This small molecule binds to this protein.
Small molecule (SMILES): N[C@H](CC(=O)O)C(=O)O

Binding-site contacts:
Ligand atom CB contacts residue TYR140 of chain 4.B at 3.3 Å (hydrophobic).
Ligand atom C contacts residue HIS73 of chain 4.B at 4.1 Å.
Ligand atom OXT contacts residue HIS73 of chain 4.B at 4.1 Å.
Ligand atom OD1 contacts residue CYS297 of chain 4.B at 3.5 Å (h-bond).
Ligand atom CG contacts residue ARG173 of chain 4.B at 3.6 Å.
Ligand atom OXT contacts residue THR109 of chain 4.B at 3.1 Å (h-bond).
Ligand atom CG contacts residue GLN80 of chain 4.B at 3.7 Å.
Ligand atom CB contacts residue CYS297 of chain 4.B at 4.1 Å (hydrophobic).
Ligand atom O contacts residue GLN80 of chain 4.B at 3.4 Å (h-bond).
Ligand atom CA contacts residue CYS297 of chain 4.B at 3.4 Å (hydrophobic).
Ligand atom CB contacts residue THR109 of chain 4.B at 3.5 Å.
Ligand atom CG contacts residue PRO299 of chain 4.B at 4.1 Å (hydrophobic).
Ligand atom O contacts residue GLY78 of chain 4.B at 2.8 Å (h-bond).
Ligand atom C contacts residue GLY78 of chain 4.B at 3.8 Å.
Ligand atom O contacts residue GLY296 of chain 4.B at 3.6 Å.
Ligand atom O contacts residue CYS297 of chain 4.B at 3.1 Å (h-bond).
Ligand atom OD1 contacts residue PRO299 of chain 4.B at 3.2 Å.
Ligand atom N contacts residue GLU166 of chain 4.B at 3.4 Å (salt-bridge).
Ligand atom CA contacts residue GLN80 of chain 4.B at 3.5 Å.
Ligand atom N contacts residue HIS73 of chain 4.B at 3.1 Å (h-bond).
Ligand atom OD1 contacts residue ARG173 of chain 4.B at 2.9 Å (salt-bridge).
Ligand atom OD1 contacts residue GLN80 of chain 4.B at 3.4 Å (h-bond).
Ligand atom CA contacts residue HIS73 of chain 4.B at 4.1 Å.
Ligand atom N contacts residue ZN1 of chain 4.G at 2.5 Å.
Ligand atom OD1 contacts residue DLY1 of chain 4.J at 2.3 Å (h-bond).
Ligand atom OXT contacts residue GLY108 of chain 4.B at 3.6 Å.
Ligand atom CA contacts residue DLY1 of chain 4.J at 3.0 Å.
Ligand atom O contacts residue GLY77 of chain 4.B at 3.6 Å.
Ligand atom CG contacts residue TYR140 of chain 4.B at 3.6 Å (hydrophobic).
Ligand atom OXT contacts residue GLN80 of chain 4.B at 3.0 Å (h-bond).
Ligand atom C contacts residue CYS297 of chain 4.B at 4.1 Å (hydrophobic).
Ligand atom CG contacts residue CYS297 of chain 4.B at 3.5 Å (hydrophobic).
Ligand atom CG contacts residue DLY1 of chain 4.J at 1.4 Å.
Ligand atom CB contacts residue DLY1 of chain 4.J at 2.4 Å.
Ligand atom CB contacts residue GLN80 of chain 4.B at 3.2 Å.
Ligand atom N contacts residue ASP293 of chain 4.B at 3.6 Å.
Ligand atom N contacts residue CYS297 of chain 4.B at 4.1 Å.
Ligand atom CA contacts residue ZN1 of chain 4.G at 3.8 Å.
Ligand atom N contacts residue DLY1 of chain 4.J at 3.1 Å (h-bond).
Ligand atom C contacts residue GLN80 of chain 4.B at 3.0 Å.

Sequence of chain 4.B:
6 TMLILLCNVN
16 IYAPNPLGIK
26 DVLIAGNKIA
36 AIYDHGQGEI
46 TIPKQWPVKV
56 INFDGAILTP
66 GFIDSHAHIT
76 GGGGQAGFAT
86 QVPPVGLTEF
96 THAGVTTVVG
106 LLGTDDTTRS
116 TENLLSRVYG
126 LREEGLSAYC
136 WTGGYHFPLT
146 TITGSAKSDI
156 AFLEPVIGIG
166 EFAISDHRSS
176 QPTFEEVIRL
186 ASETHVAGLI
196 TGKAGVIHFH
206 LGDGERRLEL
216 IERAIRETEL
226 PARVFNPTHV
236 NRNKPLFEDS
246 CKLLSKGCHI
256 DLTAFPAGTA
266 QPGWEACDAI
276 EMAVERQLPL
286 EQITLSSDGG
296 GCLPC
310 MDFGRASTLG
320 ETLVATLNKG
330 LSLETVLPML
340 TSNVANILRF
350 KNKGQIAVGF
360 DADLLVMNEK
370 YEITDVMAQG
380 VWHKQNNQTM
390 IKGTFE